Sequence of chain 1.A:
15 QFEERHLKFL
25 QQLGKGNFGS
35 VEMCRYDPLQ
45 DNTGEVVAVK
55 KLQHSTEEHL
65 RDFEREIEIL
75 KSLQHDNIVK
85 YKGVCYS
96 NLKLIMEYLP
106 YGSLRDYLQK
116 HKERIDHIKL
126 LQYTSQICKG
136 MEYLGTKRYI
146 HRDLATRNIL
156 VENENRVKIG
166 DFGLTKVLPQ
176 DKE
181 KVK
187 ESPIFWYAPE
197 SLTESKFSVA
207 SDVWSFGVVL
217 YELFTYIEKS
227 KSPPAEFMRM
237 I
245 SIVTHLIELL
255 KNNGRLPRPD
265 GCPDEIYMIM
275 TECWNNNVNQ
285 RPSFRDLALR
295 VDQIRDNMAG

A protein and the small-molecule ligand that binds it are described below.
Small molecule (SMILES): C[C@@H]1CCN(C(=O)N2CCCC2)C[C@@H]1N(C)c1ncnc2[nH]ccc12

Binding-site contacts:
Ligand atom C17 contacts residue LEU27 of chain 1.A at 3.4 Å (hydrophobic).
Ligand atom C15 contacts residue GLU102 of chain 1.A at 3.8 Å.
Ligand atom N18 contacts residue LEU155 of chain 1.A at 3.5 Å.
Ligand atom C11 contacts residue LEU155 of chain 1.A at 3.7 Å (hydrophobic).
Ligand atom N16 contacts residue LEU155 of chain 1.A at 3.8 Å.
Ligand atom C15 contacts residue LEU155 of chain 1.A at 3.8 Å (hydrophobic).
Ligand atom O20 contacts residue GLY28 of chain 1.A at 3.3 Å.
Ligand atom O20 contacts residue LYS29 of chain 1.A at 3.8 Å.
Ligand atom C1 contacts residue SER108 of chain 1.A at 3.6 Å.
Ligand atom C13 contacts residue LEU155 of chain 1.A at 3.8 Å (hydrophobic).
Ligand atom N14 contacts residue ALA52 of chain 1.A at 3.1 Å.
Ligand atom C4 contacts residue ASN153 of chain 1.A at 3.7 Å.
Ligand atom N14 contacts residue LEU155 of chain 1.A at 3.8 Å.
Ligand atom C1 contacts residue ARG152 of chain 1.A at 3.4 Å.
Ligand atom C17 contacts residue LEU155 of chain 1.A at 3.6 Å (hydrophobic).
Ligand atom C15 contacts residue ALA52 of chain 1.A at 3.6 Å (hydrophobic).
Ligand atom C3 contacts residue ASP166 of chain 1.A at 3.7 Å.
Ligand atom N16 contacts residue LEU104 of chain 1.A at 3.0 Å (h-bond).
Ligand atom N5 contacts residue VAL35 of chain 1.A at 3.7 Å.
Ligand atom C17 contacts residue LEU104 of chain 1.A at 3.2 Å (hydrophobic).
Ligand atom C24 contacts residue ASP166 of chain 1.A at 3.4 Å.
Ligand atom C24 contacts residue VAL35 of chain 1.A at 3.8 Å (hydrophobic).
Ligand atom C24 contacts residue LYS54 of chain 1.A at 3.6 Å.
Ligand atom N18 contacts residue LEU27 of chain 1.A at 3.3 Å.
Ligand atom N16 contacts residue TYR103 of chain 1.A at 3.6 Å.
Ligand atom C10 contacts residue LEU155 of chain 1.A at 3.5 Å (hydrophobic).
Ligand atom C22 contacts residue LYS29 of chain 1.A at 3.7 Å.
Ligand atom C25 contacts residue VAL35 of chain 1.A at 3.7 Å (hydrophobic).
Ligand atom C13 contacts residue MET101 of chain 1.A at 3.7 Å (hydrophobic).
Ligand atom N21 contacts residue VAL35 of chain 1.A at 3.6 Å.
Ligand atom C25 contacts residue ASP166 of chain 1.A at 3.1 Å.
Ligand atom C13 contacts residue ALA52 of chain 1.A at 3.6 Å (hydrophobic).
Ligand atom C17 contacts residue TYR103 of chain 1.A at 3.7 Å (hydrophobic).
Ligand atom C23 contacts residue GLY33 of chain 1.A at 3.6 Å.
Ligand atom C22 contacts residue GLY30 of chain 1.A at 3.3 Å.
Ligand atom C12 contacts residue LEU155 of chain 1.A at 3.8 Å (hydrophobic).
Ligand atom C3 contacts residue GLY165 of chain 1.A at 3.6 Å.
Ligand atom C19 contacts residue VAL35 of chain 1.A at 3.5 Å (hydrophobic).
Ligand atom N14 contacts residue GLU102 of chain 1.A at 2.9 Å (salt-bridge).
Ligand atom C23 contacts residue GLY30 of chain 1.A at 3.3 Å.